A protein and the small-molecule ligand that binds it are described below.
Small molecule (SMILES): N[C@@H](Cc1ccc(O)cc1)C(=O)O

Binding-site contacts:
Ligand atom CD1 contacts residue GLY17 of chain 1.E at 4.1 Å.
Ligand atom OH contacts residue CYS38 of chain 1.E at 2.8 Å (h-bond).
Ligand atom CE1 contacts residue PRO18 of chain 1.E at 3.2 Å (hydrophobic).
Ligand atom C contacts residue PHE1 of chain 1.N at 3.2 Å (hydrophobic).
Ligand atom OXT contacts residue PHE1 of chain 1.N at 3.6 Å.
Ligand atom CA contacts residue PHE1 of chain 1.N at 2.4 Å (hydrophobic).
Ligand atom CB contacts residue PRO70 of chain 1.E at 4.2 Å (hydrophobic).
Ligand atom CE2 contacts residue CYS4 of chain 1.E at 3.9 Å (hydrophobic).
Ligand atom CZ contacts residue CYS15 of chain 1.E at 4.0 Å (hydrophobic).
Ligand atom CE1 contacts residue GLY17 of chain 1.E at 3.5 Å.
Ligand atom CZ contacts residue CYS38 of chain 1.E at 3.6 Å (hydrophobic).
Ligand atom CE1 contacts residue CYS38 of chain 1.E at 3.6 Å (hydrophobic).
Ligand atom CE1 contacts residue ASN42 of chain 1.E at 4.0 Å.
Ligand atom CZ contacts residue GLU41 of chain 1.E at 3.4 Å.
Ligand atom CB contacts residue PHE1 of chain 1.N at 3.7 Å (hydrophobic).
Ligand atom CD1 contacts residue GLU41 of chain 1.E at 4.0 Å.
Ligand atom O contacts residue PHE1 of chain 1.N at 3.5 Å (h-bond).
Ligand atom O contacts residue CYS48 of chain 1.E at 3.7 Å.
Ligand atom CE2 contacts residue CYS15 of chain 1.E at 3.9 Å (hydrophobic).
Ligand atom CZ contacts residue GLY17 of chain 1.E at 3.3 Å.
Ligand atom OH contacts residue GLY17 of chain 1.E at 3.1 Å (h-bond).
Ligand atom CD2 contacts residue PHE16 of chain 1.E at 3.8 Å (hydrophobic).
Ligand atom CD1 contacts residue PRO18 of chain 1.E at 3.6 Å (hydrophobic).
Ligand atom CE1 contacts residue GLU41 of chain 1.E at 3.4 Å.
Ligand atom CZ contacts residue PRO18 of chain 1.E at 3.6 Å (hydrophobic).
Ligand atom CD2 contacts residue CYS4 of chain 1.E at 4.0 Å (hydrophobic).
Ligand atom CG contacts residue GLY17 of chain 1.E at 4.2 Å.
Ligand atom CD2 contacts residue GLU41 of chain 1.E at 4.1 Å.
Ligand atom CG contacts residue PHE1 of chain 1.N at 4.0 Å (hydrophobic).
Ligand atom CE2 contacts residue CYS48 of chain 1.E at 4.1 Å (hydrophobic).
Ligand atom CD1 contacts residue ASN42 of chain 1.E at 3.7 Å.
Ligand atom OH contacts residue GLU41 of chain 1.E at 3.2 Å.
Ligand atom CD2 contacts residue GLY17 of chain 1.E at 3.9 Å.
Ligand atom OH contacts residue PRO18 of chain 1.E at 4.0 Å.
Ligand atom N contacts residue PHE1 of chain 1.N at 1.3 Å.
Ligand atom CE2 contacts residue GLY17 of chain 1.E at 3.6 Å.
Ligand atom OH contacts residue CYS15 of chain 1.E at 3.1 Å.
Ligand atom CD2 contacts residue CYS48 of chain 1.E at 3.9 Å (hydrophobic).
Ligand atom CE2 contacts residue GLU41 of chain 1.E at 3.7 Å.
Ligand atom CE2 contacts residue PHE16 of chain 1.E at 3.8 Å (hydrophobic).

Sequence of chain 1.E:
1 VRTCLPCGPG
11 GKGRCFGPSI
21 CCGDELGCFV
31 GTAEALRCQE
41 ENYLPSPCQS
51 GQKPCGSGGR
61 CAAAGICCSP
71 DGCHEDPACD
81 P